Sequence of chain 6.A:
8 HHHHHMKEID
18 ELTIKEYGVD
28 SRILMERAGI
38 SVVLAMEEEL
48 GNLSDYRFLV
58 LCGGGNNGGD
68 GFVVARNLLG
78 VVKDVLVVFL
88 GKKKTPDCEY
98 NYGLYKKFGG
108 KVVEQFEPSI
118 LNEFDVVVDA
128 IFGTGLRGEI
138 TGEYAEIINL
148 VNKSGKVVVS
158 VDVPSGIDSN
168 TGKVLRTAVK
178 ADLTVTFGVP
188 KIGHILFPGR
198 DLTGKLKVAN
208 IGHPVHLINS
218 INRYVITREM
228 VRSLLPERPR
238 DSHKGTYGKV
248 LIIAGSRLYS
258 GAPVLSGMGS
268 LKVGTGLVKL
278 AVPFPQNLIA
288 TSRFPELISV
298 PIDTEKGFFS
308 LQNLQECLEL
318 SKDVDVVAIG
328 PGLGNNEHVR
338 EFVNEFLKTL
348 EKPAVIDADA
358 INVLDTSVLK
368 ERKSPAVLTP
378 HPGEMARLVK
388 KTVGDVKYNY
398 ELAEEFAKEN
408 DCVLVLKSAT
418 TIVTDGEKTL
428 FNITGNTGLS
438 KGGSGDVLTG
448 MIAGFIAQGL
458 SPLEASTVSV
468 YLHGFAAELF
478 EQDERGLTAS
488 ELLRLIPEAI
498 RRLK

Sequence of chain 2.A:
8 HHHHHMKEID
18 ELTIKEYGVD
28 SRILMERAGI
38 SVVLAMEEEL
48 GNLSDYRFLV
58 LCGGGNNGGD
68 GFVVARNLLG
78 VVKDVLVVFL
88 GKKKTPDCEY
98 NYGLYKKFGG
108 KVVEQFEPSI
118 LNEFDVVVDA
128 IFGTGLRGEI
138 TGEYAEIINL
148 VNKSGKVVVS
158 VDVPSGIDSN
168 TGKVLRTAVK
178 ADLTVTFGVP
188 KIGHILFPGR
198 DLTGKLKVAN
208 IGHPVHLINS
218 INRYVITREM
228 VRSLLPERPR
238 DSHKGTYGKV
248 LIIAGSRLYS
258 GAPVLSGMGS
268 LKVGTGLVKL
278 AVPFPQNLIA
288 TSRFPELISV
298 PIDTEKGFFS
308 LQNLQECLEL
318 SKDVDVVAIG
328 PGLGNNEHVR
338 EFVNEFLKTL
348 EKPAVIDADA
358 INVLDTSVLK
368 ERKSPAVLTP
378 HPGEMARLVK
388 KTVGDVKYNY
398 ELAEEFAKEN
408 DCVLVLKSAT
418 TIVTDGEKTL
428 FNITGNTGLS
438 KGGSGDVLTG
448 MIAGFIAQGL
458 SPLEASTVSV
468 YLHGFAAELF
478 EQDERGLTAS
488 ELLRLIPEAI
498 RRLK

Binding-site contacts:
Ligand atom CD2 contacts residue LEU41 of chain 6.A at 3.7 Å (hydrophobic).
Ligand atom N contacts residue GLU44 of chain 2.A at 2.9 Å (salt-bridge).
Ligand atom C contacts residue ASN49 of chain 2.A at 3.5 Å.
Ligand atom CA contacts residue GLU44 of chain 2.A at 3.8 Å.
Ligand atom CD1 contacts residue ASN207 of chain 6.A at 3.4 Å.
Ligand atom NE1 contacts residue ASN207 of chain 6.A at 3.5 Å (h-bond).
Ligand atom CZ2 contacts residue ASN207 of chain 6.A at 3.7 Å.
Ligand atom CG contacts residue VAL40 of chain 2.A at 3.6 Å (hydrophobic).
Ligand atom CZ2 contacts residue ARG34 of chain 6.A at 3.5 Å.
Ligand atom NE1 contacts residue ASN74 of chain 2.A at 3.0 Å (h-bond).
Ligand atom CD1 contacts residue ASN74 of chain 2.A at 3.7 Å.
Ligand atom N contacts residue VAL205 of chain 6.A at 2.8 Å (h-bond).
Ligand atom CA contacts residue GLU44 of chain 2.A at 3.3 Å.
Ligand atom O contacts residue ASN207 of chain 6.A at 3.2 Å (h-bond).
Ligand atom CH2 contacts residue ILE37 of chain 2.A at 3.8 Å (hydrophobic).
Ligand atom CA contacts residue VAL205 of chain 6.A at 3.2 Å (hydrophobic).
Ligand atom CZ contacts residue ALA42 of chain 6.A at 3.6 Å (hydrophobic).
Ligand atom CE2 contacts residue VAL40 of chain 2.A at 3.7 Å (hydrophobic).
Ligand atom C contacts residue LEU203 of chain 6.A at 3.7 Å (hydrophobic).
Ligand atom CH2 contacts residue ARG34 of chain 6.A at 3.5 Å.
Ligand atom CE2 contacts residue ASN207 of chain 6.A at 3.5 Å.
Ligand atom CA contacts residue VAL205 of chain 6.A at 3.8 Å (hydrophobic).
Ligand atom CD2 contacts residue VAL40 of chain 2.A at 3.5 Å (hydrophobic).
Ligand atom CZ2 contacts residue ASN74 of chain 2.A at 3.6 Å.
Ligand atom N contacts residue GLU44 of chain 2.A at 3.0 Å (salt-bridge).
Ligand atom O contacts residue VAL205 of chain 6.A at 3.6 Å (h-bond).
Ligand atom CB contacts residue GLU44 of chain 2.A at 3.0 Å.
Ligand atom C contacts residue GLU44 of chain 2.A at 3.1 Å.
Ligand atom CE3 contacts residue LEU41 of chain 2.A at 3.8 Å (hydrophobic).
Ligand atom CZ contacts residue SER38 of chain 6.A at 3.4 Å.
Ligand atom CB contacts residue GLU44 of chain 2.A at 3.5 Å.
Ligand atom O contacts residue LYS204 of chain 6.A at 3.8 Å.
Ligand atom O contacts residue ASN207 of chain 6.A at 2.8 Å (h-bond).
Ligand atom CE2 contacts residue GLU45 of chain 6.A at 3.4 Å.
Ligand atom CD2 contacts residue GLU45 of chain 6.A at 3.3 Å.
Ligand atom O contacts residue ALA206 of chain 6.A at 3.2 Å.
Ligand atom C contacts residue VAL205 of chain 6.A at 3.5 Å (hydrophobic).
Ligand atom O contacts residue GLU44 of chain 2.A at 3.8 Å.
Ligand atom O contacts residue ASN49 of chain 2.A at 2.8 Å (h-bond).
Ligand atom O contacts residue VAL205 of chain 6.A at 2.9 Å (h-bond).

A small-molecule ligand and the protein it binds are described below.
Small molecule (SMILES): CC(C)C[C@H](NC(=O)[C@H](CC1=CN=C2C=CC=CC12)NC(=O)[C@H](C)NC(=O)[C@@H]1CCCN1C(=O)[C@H](C)N)C(=O)N[C@@H](Cc1ccccc1)C(=O)N[C@@H](CCC(=O)O)C(=O)N[C@@H](C)C=O